Binding-site contacts:
Ligand atom C1 contacts residue ASN139 of chain 1.A at 1.4 Å.
Ligand atom C3 contacts residue PHE144 of chain 1.A at 3.8 Å (hydrophobic).
Ligand atom N2 contacts residue ASN139 of chain 1.A at 3.0 Å (h-bond).
Ligand atom C7 contacts residue ASN139 of chain 1.A at 3.7 Å.
Ligand atom C1 contacts residue PHE144 of chain 1.A at 3.2 Å (hydrophobic).
Ligand atom C3 contacts residue ASN139 of chain 1.A at 3.8 Å.
Ligand atom O7 contacts residue ASN139 of chain 1.A at 3.9 Å.
Ligand atom C8 contacts residue ILE146 of chain 1.A at 3.7 Å (hydrophobic).
Ligand atom C4 contacts residue PHE145 of chain 1.A at 3.9 Å (hydrophobic).
Ligand atom O5 contacts residue GLY142 of chain 1.A at 3.6 Å.
Ligand atom C5 contacts residue ASN139 of chain 1.A at 3.6 Å.
Ligand atom C5 contacts residue PHE145 of chain 1.A at 4.3 Å (hydrophobic).
Ligand atom O4 contacts residue PHE145 of chain 1.A at 3.0 Å.
Ligand atom O5 contacts residue ASN139 of chain 1.A at 2.3 Å (h-bond).
Ligand atom C7 contacts residue PHE144 of chain 1.A at 3.6 Å (hydrophobic).
Ligand atom C1 contacts residue GLY142 of chain 1.A at 4.0 Å.
Ligand atom C2 contacts residue ASN139 of chain 1.A at 2.5 Å.
Ligand atom C8 contacts residue PHE144 of chain 1.A at 3.8 Å (hydrophobic).
Ligand atom O3 contacts residue PHE145 of chain 1.A at 4.2 Å.
Ligand atom C5 contacts residue GLY142 of chain 1.A at 4.0 Å.
Ligand atom N2 contacts residue PHE144 of chain 1.A at 2.5 Å (h-bond).
Ligand atom C3 contacts residue PHE145 of chain 1.A at 3.8 Å (hydrophobic).
Ligand atom C4 contacts residue ASN139 of chain 1.A at 4.3 Å.
Ligand atom C2 contacts residue PHE144 of chain 1.A at 3.3 Å (hydrophobic).
Ligand atom N2 contacts residue PHE145 of chain 1.A at 4.1 Å.

Sequence of chain 1.A:
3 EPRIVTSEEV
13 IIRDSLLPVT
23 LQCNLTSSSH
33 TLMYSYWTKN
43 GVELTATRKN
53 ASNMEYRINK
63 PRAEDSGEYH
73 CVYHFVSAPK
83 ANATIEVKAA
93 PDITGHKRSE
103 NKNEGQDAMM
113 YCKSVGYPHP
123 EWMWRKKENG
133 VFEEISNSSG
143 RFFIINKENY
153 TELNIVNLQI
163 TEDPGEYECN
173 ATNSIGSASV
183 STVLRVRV

A small-molecule ligand and the protein it binds are described below.
Small molecule (SMILES): CC(=O)N[C@@H]1[C@@H](O)[C@H](O)[C@@H](CO)O[C@H]1O